The small molecule below binds the protein below.
Small molecule (SMILES): CC(=O)N[C@H]1[C@H](O[C@H]2[C@H](O)[C@@H](NC(C)=O)CO[C@@H]2CO)O[C@H](CO)[C@@H](O[C@@H]2O[C@H](CO)[C@@H](O)[C@H](O)[C@@H]2O)[C@@H]1O

Binding-site contacts:
Ligand atom C8 contacts residue ASN922 of chain 1.A at 4.4 Å.
Ligand atom C3 contacts residue ASN714 of chain 1.A at 3.8 Å.
Ligand atom C1 contacts residue ASN714 of chain 1.A at 1.4 Å.
Ligand atom O5 contacts residue ASN714 of chain 1.A at 2.4 Å (h-bond).
Ligand atom C1 contacts residue GLN1068 of chain 1.A at 4.4 Å.
Ligand atom C5 contacts residue ASN714 of chain 1.A at 3.7 Å.
Ligand atom C6 contacts residue GLN923 of chain 1.A at 4.2 Å.
Ligand atom O5 contacts residue GLN1068 of chain 1.A at 4.5 Å.
Ligand atom C7 contacts residue ASN714 of chain 1.A at 3.8 Å.
Ligand atom C4 contacts residue ASN714 of chain 1.A at 4.2 Å.
Ligand atom C2 contacts residue ASN714 of chain 1.A at 2.4 Å.
Ligand atom N2 contacts residue ASN714 of chain 1.A at 2.9 Å (h-bond).
Ligand atom C5 contacts residue GLN923 of chain 1.A at 4.4 Å.
Ligand atom O7 contacts residue ASN714 of chain 1.A at 4.3 Å.
Ligand atom O4 contacts residue LEU919 of chain 1.A at 4.2 Å.
Ligand atom N2 contacts residue LEU919 of chain 1.A at 4.3 Å.
Ligand atom C8 contacts residue LEU919 of chain 1.A at 3.6 Å (hydrophobic).
Ligand atom C5 contacts residue LEU919 of chain 1.A at 4.2 Å (hydrophobic).
Ligand atom O7 contacts residue LEU919 of chain 1.A at 4.4 Å.
Ligand atom C6 contacts residue LEU919 of chain 1.A at 4.5 Å (hydrophobic).
Ligand atom C7 contacts residue LEU919 of chain 1.A at 3.9 Å (hydrophobic).

Sequence of chain 1.A:
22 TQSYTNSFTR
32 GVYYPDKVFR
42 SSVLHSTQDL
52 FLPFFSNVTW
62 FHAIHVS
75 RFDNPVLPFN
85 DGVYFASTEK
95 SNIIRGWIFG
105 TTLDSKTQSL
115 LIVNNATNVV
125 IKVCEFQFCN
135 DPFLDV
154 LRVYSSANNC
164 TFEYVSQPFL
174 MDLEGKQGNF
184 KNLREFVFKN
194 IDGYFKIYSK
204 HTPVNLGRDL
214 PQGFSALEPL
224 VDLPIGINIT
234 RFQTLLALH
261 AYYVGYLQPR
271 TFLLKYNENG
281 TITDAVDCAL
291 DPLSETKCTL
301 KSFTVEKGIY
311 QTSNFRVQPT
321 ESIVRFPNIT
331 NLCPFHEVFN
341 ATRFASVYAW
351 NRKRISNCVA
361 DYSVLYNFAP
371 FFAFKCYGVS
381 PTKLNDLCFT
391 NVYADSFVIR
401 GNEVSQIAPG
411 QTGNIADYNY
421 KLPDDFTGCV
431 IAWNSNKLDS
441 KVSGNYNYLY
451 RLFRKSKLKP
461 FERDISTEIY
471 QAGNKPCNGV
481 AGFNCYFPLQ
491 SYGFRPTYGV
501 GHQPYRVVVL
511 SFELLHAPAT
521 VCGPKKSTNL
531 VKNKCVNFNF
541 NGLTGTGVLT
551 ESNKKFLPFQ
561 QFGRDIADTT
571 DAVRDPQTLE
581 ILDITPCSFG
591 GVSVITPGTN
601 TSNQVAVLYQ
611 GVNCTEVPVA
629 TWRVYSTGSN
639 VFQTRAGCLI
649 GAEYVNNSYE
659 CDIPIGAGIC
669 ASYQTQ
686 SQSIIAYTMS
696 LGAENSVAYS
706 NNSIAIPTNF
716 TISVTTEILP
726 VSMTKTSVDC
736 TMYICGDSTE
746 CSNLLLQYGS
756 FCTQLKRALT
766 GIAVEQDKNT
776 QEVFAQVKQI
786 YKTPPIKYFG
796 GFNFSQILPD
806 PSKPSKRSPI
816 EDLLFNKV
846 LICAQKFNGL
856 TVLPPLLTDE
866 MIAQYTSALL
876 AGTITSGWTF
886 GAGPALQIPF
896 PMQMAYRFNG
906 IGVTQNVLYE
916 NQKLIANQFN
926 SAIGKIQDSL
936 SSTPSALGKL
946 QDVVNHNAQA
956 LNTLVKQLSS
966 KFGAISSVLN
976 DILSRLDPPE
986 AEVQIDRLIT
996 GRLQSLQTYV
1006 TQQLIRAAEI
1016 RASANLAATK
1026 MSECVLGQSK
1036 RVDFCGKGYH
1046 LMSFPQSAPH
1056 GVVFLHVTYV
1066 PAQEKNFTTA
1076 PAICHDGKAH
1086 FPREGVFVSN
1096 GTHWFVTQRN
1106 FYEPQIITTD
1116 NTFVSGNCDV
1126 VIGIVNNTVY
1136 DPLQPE